The small molecule below binds the protein below.
Small molecule (SMILES): CC(=O)N[C@H]1[C@H](O[C@H]2[C@H](O)[C@@H](NC(C)=O)CO[C@@H]2CO)O[C@H](CO)[C@@H](O)[C@@H]1O

Sequence of chain 1.H:
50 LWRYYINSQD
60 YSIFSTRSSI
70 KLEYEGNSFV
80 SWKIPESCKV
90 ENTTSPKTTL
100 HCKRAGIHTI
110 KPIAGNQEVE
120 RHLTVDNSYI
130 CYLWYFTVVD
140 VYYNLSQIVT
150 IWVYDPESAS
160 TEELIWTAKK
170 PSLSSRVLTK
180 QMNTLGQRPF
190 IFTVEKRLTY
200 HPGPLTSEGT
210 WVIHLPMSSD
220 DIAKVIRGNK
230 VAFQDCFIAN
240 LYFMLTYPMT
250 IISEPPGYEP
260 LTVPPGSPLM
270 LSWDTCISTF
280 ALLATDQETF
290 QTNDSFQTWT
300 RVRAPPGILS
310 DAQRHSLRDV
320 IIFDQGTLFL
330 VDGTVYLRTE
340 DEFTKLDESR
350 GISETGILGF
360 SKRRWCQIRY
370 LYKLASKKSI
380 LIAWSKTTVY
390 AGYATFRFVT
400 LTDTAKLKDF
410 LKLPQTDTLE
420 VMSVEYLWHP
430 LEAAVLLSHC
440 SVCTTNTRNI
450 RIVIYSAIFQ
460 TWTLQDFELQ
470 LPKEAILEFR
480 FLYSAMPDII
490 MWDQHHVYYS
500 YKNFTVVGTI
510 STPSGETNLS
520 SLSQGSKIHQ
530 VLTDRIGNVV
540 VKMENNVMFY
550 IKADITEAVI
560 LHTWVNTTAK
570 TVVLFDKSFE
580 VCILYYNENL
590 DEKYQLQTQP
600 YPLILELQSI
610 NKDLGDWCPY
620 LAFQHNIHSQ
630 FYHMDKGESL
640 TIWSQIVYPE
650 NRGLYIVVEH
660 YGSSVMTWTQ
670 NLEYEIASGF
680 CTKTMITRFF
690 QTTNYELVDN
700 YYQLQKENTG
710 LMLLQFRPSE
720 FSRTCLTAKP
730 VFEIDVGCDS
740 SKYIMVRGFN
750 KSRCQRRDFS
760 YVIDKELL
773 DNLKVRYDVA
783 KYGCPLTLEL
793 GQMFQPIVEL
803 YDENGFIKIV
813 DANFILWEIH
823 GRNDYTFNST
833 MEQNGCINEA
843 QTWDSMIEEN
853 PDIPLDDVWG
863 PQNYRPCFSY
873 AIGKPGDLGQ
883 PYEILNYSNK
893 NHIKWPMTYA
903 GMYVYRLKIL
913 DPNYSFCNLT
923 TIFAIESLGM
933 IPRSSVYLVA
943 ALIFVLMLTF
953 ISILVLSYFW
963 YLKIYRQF

Binding-site contacts:
Ligand atom O7 contacts residue PRO247 of chain 1.H at 3.9 Å.
Ligand atom O7 contacts residue ASN292 of chain 1.H at 1.9 Å (h-bond).
Ligand atom C8 contacts residue ASN292 of chain 1.H at 3.8 Å.
Ligand atom N2 contacts residue PRO247 of chain 1.H at 4.4 Å.
Ligand atom N2 contacts residue ASN292 of chain 1.H at 2.6 Å (h-bond).
Ligand atom C6 contacts residue ILE250 of chain 1.H at 3.7 Å (hydrophobic).
Ligand atom O6 contacts residue THR249 of chain 1.H at 3.1 Å (h-bond).
Ligand atom C5 contacts residue THR249 of chain 1.H at 3.9 Å.
Ligand atom O5 contacts residue MET248 of chain 1.H at 3.7 Å.
Ligand atom C5 contacts residue ASN292 of chain 1.H at 4.1 Å.
Ligand atom O5 contacts residue ASN292 of chain 1.H at 2.9 Å (h-bond).
Ligand atom C2 contacts residue MET248 of chain 1.H at 4.1 Å (hydrophobic).
Ligand atom C7 contacts residue PRO247 of chain 1.H at 4.2 Å (hydrophobic).
Ligand atom C4 contacts residue ASN292 of chain 1.H at 4.4 Å.
Ligand atom O5 contacts residue THR249 of chain 1.H at 4.3 Å.
Ligand atom O5 contacts residue ILE250 of chain 1.H at 4.5 Å.
Ligand atom C7 contacts residue ASN292 of chain 1.H at 2.5 Å.
Ligand atom C1 contacts residue MET248 of chain 1.H at 3.9 Å (hydrophobic).
Ligand atom O6 contacts residue TYR141 of chain 1.H at 4.5 Å.
Ligand atom O6 contacts residue ILE250 of chain 1.H at 3.9 Å.
Ligand atom C1 contacts residue ASN292 of chain 1.H at 1.9 Å.
Ligand atom O6 contacts residue PRO247 of chain 1.H at 4.3 Å.
Ligand atom O3 contacts residue PRO247 of chain 1.H at 4.2 Å.
Ligand atom C2 contacts residue ASN292 of chain 1.H at 2.4 Å.
Ligand atom C3 contacts residue ASN292 of chain 1.H at 3.8 Å.
Ligand atom C6 contacts residue THR249 of chain 1.H at 4.1 Å.
Ligand atom O7 contacts residue MET248 of chain 1.H at 3.9 Å.